This protein binds this small molecule.
Small molecule (SMILES): CC(=O)N[C@@H]1[C@@H](O)[C@H](O)[C@@H](CO)O[C@H]1O

Sequence of chain 2.C:
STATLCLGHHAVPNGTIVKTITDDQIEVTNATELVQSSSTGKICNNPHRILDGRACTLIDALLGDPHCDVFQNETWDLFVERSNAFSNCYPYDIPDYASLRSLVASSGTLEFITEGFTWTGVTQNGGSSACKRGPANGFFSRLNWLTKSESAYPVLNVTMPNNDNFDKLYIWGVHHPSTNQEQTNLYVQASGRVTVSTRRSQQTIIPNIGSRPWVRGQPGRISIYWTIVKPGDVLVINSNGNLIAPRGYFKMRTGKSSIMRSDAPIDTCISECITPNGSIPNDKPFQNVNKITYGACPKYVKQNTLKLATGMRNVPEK

Binding-site contacts:
Ligand atom O3 contacts residue PHE120 of chain 2.C at 4.5 Å.
Ligand atom C4 contacts residue ASN81 of chain 2.C at 4.3 Å.
Ligand atom C3 contacts residue ASN81 of chain 2.C at 3.8 Å.
Ligand atom C7 contacts residue ILE121 of chain 2.C at 4.4 Å (hydrophobic).
Ligand atom N2 contacts residue ASN81 of chain 2.C at 2.9 Å (h-bond).
Ligand atom C2 contacts residue ASN81 of chain 2.C at 2.4 Å.
Ligand atom O7 contacts residue ASN81 of chain 2.C at 4.1 Å.
Ligand atom C7 contacts residue PHE120 of chain 2.C at 4.1 Å (hydrophobic).
Ligand atom O7 contacts residue PHE120 of chain 2.C at 3.5 Å (h-bond).
Ligand atom O7 contacts residue ILE121 of chain 2.C at 3.2 Å.
Ligand atom C5 contacts residue ASN81 of chain 2.C at 3.7 Å.
Ligand atom O5 contacts residue ARG150 of chain 2.C at 4.4 Å.
Ligand atom C1 contacts residue ASN81 of chain 2.C at 1.5 Å.
Ligand atom N2 contacts residue PHE120 of chain 2.C at 4.0 Å.
Ligand atom C7 contacts residue ASN81 of chain 2.C at 3.7 Å.
Ligand atom O5 contacts residue ASN81 of chain 2.C at 2.4 Å (h-bond).
Ligand atom C2 contacts residue PHE120 of chain 2.C at 3.8 Å (hydrophobic).